The small molecule below binds the protein below.
Small molecule (SMILES): CC(=O)N[C@H]1CO[C@H](CO[C@@H]2O[C@@H](C)[C@@H](O)[C@@H](O)[C@@H]2O)[C@@H](O)[C@@H]1O

Sequence of chain 1.A:
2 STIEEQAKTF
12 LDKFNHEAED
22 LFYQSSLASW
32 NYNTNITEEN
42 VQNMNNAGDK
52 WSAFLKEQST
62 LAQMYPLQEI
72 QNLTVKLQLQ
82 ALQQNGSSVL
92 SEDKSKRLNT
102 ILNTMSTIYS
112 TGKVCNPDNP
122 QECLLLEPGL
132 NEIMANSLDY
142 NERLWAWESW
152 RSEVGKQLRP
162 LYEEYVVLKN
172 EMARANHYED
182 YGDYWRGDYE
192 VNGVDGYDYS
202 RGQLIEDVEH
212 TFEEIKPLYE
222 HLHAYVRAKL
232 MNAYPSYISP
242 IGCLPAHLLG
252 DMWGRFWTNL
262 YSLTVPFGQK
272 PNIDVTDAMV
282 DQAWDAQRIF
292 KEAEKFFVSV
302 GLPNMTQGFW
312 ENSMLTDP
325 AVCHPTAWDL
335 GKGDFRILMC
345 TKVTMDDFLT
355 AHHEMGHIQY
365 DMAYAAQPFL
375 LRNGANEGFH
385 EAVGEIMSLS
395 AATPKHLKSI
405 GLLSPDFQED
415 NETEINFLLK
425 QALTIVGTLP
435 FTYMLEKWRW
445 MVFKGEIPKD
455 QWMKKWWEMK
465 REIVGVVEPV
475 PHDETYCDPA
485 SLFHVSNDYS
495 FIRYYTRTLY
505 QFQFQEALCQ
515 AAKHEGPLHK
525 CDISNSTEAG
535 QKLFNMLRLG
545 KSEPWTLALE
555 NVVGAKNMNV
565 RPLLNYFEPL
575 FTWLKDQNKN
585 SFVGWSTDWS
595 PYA

Binding-site contacts:
Ligand atom C3 contacts residue VAL76 of chain 1.A at 4.4 Å (hydrophobic).
Ligand atom O5 contacts residue ASN73 of chain 1.A at 2.4 Å (h-bond).
Ligand atom C5 contacts residue THR75 of chain 1.A at 4.4 Å.
Ligand atom N2 contacts residue ASN73 of chain 1.A at 2.9 Å (h-bond).
Ligand atom C5 contacts residue ASN73 of chain 1.A at 3.7 Å.
Ligand atom C4 contacts residue THR75 of chain 1.A at 4.2 Å.
Ligand atom C5 contacts residue PRO372 of chain 1.A at 4.2 Å (hydrophobic).
Ligand atom C3 contacts residue GLN79 of chain 1.A at 4.0 Å.
Ligand atom C4 contacts residue ASN73 of chain 1.A at 4.2 Å.
Ligand atom C6 contacts residue PRO372 of chain 1.A at 3.7 Å (hydrophobic).
Ligand atom C7 contacts residue ASN73 of chain 1.A at 4.1 Å.
Ligand atom O3 contacts residue VAL76 of chain 1.A at 4.2 Å.
Ligand atom O2 contacts residue VAL76 of chain 1.A at 4.3 Å.
Ligand atom O4 contacts residue PRO372 of chain 1.A at 3.0 Å.
Ligand atom C2 contacts residue ASN73 of chain 1.A at 2.5 Å.
Ligand atom O2 contacts residue LYS9 of chain 1.A at 3.4 Å.
Ligand atom O5 contacts residue LYS9 of chain 1.A at 4.3 Å.
Ligand atom O4 contacts residue GLN79 of chain 1.A at 4.2 Å.
Ligand atom C1 contacts residue ASN73 of chain 1.A at 1.4 Å.
Ligand atom C4 contacts residue GLN79 of chain 1.A at 4.0 Å.
Ligand atom C3 contacts residue ASN73 of chain 1.A at 3.8 Å.
Ligand atom O3 contacts residue LEU12 of chain 1.A at 4.5 Å.
Ligand atom C4 contacts residue PRO372 of chain 1.A at 3.5 Å (hydrophobic).
Ligand atom O3 contacts residue GLN79 of chain 1.A at 3.3 Å (h-bond).